A protein and the small-molecule ligand that binds it are described below.
Small molecule (SMILES): Cc1ccncc1NC(=O)[C@@H](C)OC(F)F

Sequence of chain 1.A:
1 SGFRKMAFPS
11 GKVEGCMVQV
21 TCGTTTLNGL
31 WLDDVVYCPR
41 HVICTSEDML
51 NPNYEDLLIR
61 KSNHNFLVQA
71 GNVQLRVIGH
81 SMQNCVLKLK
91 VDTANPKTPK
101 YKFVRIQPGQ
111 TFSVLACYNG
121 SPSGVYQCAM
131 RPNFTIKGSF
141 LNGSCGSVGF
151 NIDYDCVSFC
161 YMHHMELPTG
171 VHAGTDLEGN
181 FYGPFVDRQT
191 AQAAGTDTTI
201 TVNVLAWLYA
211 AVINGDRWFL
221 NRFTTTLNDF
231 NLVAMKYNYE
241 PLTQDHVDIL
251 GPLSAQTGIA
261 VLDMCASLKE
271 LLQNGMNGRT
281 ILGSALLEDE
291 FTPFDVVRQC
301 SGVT

Binding-site contacts:
Ligand atom O1 contacts residue HIS164 of chain 1.A at 4.0 Å.
Ligand atom N1 contacts residue PHE140 of chain 1.A at 3.8 Å.
Ligand atom C3 contacts residue HIS164 of chain 1.A at 4.0 Å.
Ligand atom N1 contacts residue GLU166 of chain 1.A at 3.7 Å.
Ligand atom C8 contacts residue GLU166 of chain 1.A at 3.7 Å.
Ligand atom C6 contacts residue LEU141 of chain 1.A at 3.6 Å (hydrophobic).
Ligand atom O1 contacts residue MET165 of chain 1.A at 3.4 Å.
Ligand atom C5 contacts residue GLU166 of chain 1.A at 3.7 Å.
Ligand atom F contacts residue GLN189 of chain 1.A at 3.4 Å.
Ligand atom C contacts residue MET165 of chain 1.A at 4.0 Å (hydrophobic).
Ligand atom C4 contacts residue CYS145 of chain 1.A at 4.1 Å (hydrophobic).
Ligand atom C5 contacts residue MET165 of chain 1.A at 4.0 Å (hydrophobic).
Ligand atom C contacts residue HIS164 of chain 1.A at 3.5 Å.
Ligand atom C2 contacts residue GLN189 of chain 1.A at 3.8 Å.
Ligand atom C9 contacts residue ASN142 of chain 1.A at 4.0 Å.
Ligand atom F1 contacts residue MET49 of chain 1.A at 3.2 Å.
Ligand atom C5 contacts residue CYS145 of chain 1.A at 3.6 Å (hydrophobic).
Ligand atom F contacts residue MET165 of chain 1.A at 3.6 Å.
Ligand atom C7 contacts residue PHE140 of chain 1.A at 3.7 Å (hydrophobic).
Ligand atom C6 contacts residue PHE140 of chain 1.A at 3.2 Å (hydrophobic).
Ligand atom N contacts residue CYS145 of chain 1.A at 4.1 Å.
Ligand atom N1 contacts residue HIS163 of chain 1.A at 2.8 Å (h-bond).
Ligand atom C7 contacts residue GLU166 of chain 1.A at 3.5 Å.
Ligand atom C7 contacts residue LEU141 of chain 1.A at 3.5 Å (hydrophobic).
Ligand atom C9 contacts residue GLU166 of chain 1.A at 3.5 Å.
Ligand atom N1 contacts residue SER144 of chain 1.A at 4.0 Å.
Ligand atom C3 contacts residue GLU166 of chain 1.A at 4.0 Å.
Ligand atom C contacts residue HIS41 of chain 1.A at 3.1 Å.
Ligand atom C7 contacts residue ASN142 of chain 1.A at 3.7 Å.
Ligand atom O1 contacts residue GLU166 of chain 1.A at 2.9 Å (salt-bridge).
Ligand atom C6 contacts residue HIS163 of chain 1.A at 3.9 Å.
Ligand atom C8 contacts residue ASN142 of chain 1.A at 4.1 Å.
Ligand atom O contacts residue MET49 of chain 1.A at 3.9 Å.
Ligand atom C6 contacts residue SER144 of chain 1.A at 4.0 Å.
Ligand atom C6 contacts residue GLU166 of chain 1.A at 3.7 Å.
Ligand atom C contacts residue MET49 of chain 1.A at 4.0 Å (hydrophobic).
Ligand atom O contacts residue MET165 of chain 1.A at 3.7 Å.
Ligand atom C5 contacts residue HIS163 of chain 1.A at 3.3 Å.
Ligand atom C4 contacts residue GLU166 of chain 1.A at 3.9 Å.
Ligand atom F1 contacts residue GLN189 of chain 1.A at 3.1 Å.

Sequence of chain 2.A:
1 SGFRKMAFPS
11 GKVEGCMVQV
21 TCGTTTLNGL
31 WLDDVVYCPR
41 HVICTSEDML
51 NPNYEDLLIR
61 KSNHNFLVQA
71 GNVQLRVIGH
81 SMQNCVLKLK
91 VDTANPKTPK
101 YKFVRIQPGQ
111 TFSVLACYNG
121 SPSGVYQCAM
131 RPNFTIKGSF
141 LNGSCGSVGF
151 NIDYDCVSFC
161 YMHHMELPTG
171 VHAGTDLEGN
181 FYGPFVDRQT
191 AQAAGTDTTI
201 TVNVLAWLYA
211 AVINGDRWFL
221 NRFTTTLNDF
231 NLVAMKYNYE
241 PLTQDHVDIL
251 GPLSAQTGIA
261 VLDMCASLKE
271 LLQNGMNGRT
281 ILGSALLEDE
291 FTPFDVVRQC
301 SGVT